A small-molecule ligand and the protein it binds are described below.
Small molecule (SMILES): O=c1c(CCCO)ccc2n1C[C@@H]1CNC[C@H]2C1

Sequence of chain 1.B:
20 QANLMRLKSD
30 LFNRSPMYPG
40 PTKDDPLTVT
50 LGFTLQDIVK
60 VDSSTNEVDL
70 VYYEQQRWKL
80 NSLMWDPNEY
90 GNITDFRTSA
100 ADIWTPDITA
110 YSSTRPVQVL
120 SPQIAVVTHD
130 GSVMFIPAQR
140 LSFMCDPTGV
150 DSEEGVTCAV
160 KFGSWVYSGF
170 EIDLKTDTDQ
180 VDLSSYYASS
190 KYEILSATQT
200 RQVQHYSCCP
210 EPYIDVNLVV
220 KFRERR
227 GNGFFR

Sequence of chain 1.E:
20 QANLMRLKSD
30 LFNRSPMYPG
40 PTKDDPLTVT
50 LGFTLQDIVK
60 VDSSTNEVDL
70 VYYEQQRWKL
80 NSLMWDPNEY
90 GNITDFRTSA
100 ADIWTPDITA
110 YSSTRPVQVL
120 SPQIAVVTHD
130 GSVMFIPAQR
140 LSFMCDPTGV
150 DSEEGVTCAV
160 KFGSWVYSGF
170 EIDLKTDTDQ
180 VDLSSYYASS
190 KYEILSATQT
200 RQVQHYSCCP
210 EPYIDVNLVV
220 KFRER

Binding-site contacts:
Ligand atom O1 contacts residue VAL165 of chain 1.B at 3.7 Å.
Ligand atom C8 contacts residue TYR205 of chain 1.B at 3.6 Å (hydrophobic).
Ligand atom C15 contacts residue VAL125 of chain 1.E at 3.6 Å (hydrophobic).
Ligand atom C6 contacts residue TRP164 of chain 1.B at 3.6 Å (hydrophobic).
Ligand atom C8 contacts residue TYR212 of chain 1.B at 3.9 Å (hydrophobic).
Ligand atom C10 contacts residue CYS207 of chain 1.B at 3.9 Å (hydrophobic).
Ligand atom C14 contacts residue TRP164 of chain 1.B at 3.7 Å (hydrophobic).
Ligand atom N7 contacts residue TRP164 of chain 1.B at 2.8 Å (h-bond).
Ligand atom C8 contacts residue TRP164 of chain 1.B at 3.6 Å (hydrophobic).
Ligand atom C16 contacts residue VAL125 of chain 1.E at 3.7 Å (hydrophobic).
Ligand atom C5 contacts residue TYR72 of chain 1.E at 4.0 Å (hydrophobic).
Ligand atom C5 contacts residue TRP164 of chain 1.B at 3.8 Å (hydrophobic).
Ligand atom C13 contacts residue TYR212 of chain 1.B at 3.2 Å (hydrophobic).
Ligand atom C9 contacts residue TYR205 of chain 1.B at 3.9 Å (hydrophobic).
Ligand atom C11 contacts residue CYS207 of chain 1.B at 3.7 Å (hydrophobic).
Ligand atom C6 contacts residue TYR110 of chain 1.B at 3.5 Å (hydrophobic).
Ligand atom N7 contacts residue TYR110 of chain 1.B at 2.8 Å (h-bond).
Ligand atom C11 contacts residue TRP164 of chain 1.B at 3.5 Å (hydrophobic).
Ligand atom C2 contacts residue TRP164 of chain 1.B at 3.2 Å (hydrophobic).
Ligand atom C12 contacts residue CYS208 of chain 1.B at 3.6 Å (hydrophobic).
Ligand atom C12 contacts residue TYR212 of chain 1.B at 3.2 Å (hydrophobic).
Ligand atom O1 contacts residue ILE135 of chain 1.E at 3.6 Å.
Ligand atom C2 contacts residue ILE135 of chain 1.E at 3.8 Å (hydrophobic).
Ligand atom N3 contacts residue TRP164 of chain 1.B at 3.1 Å (h-bond).
Ligand atom C8 contacts residue TYR110 of chain 1.B at 3.5 Å (hydrophobic).
Ligand atom C4 contacts residue ILE135 of chain 1.E at 3.9 Å (hydrophobic).
Ligand atom C12 contacts residue TRP164 of chain 1.B at 3.9 Å (hydrophobic).
Ligand atom C12 contacts residue CYS207 of chain 1.B at 3.7 Å (hydrophobic).
Ligand atom C4 contacts residue TRP164 of chain 1.B at 3.5 Å (hydrophobic).
Ligand atom C15 contacts residue VAL165 of chain 1.B at 3.9 Å (hydrophobic).
Ligand atom O1 contacts residue TRP164 of chain 1.B at 3.5 Å.
Ligand atom C17 contacts residue ILE135 of chain 1.E at 3.9 Å (hydrophobic).
Ligand atom N3 contacts residue ILE135 of chain 1.E at 3.8 Å.
Ligand atom C16 contacts residue MET133 of chain 1.E at 3.6 Å (hydrophobic).
Ligand atom O18 contacts residue VAL125 of chain 1.E at 3.3 Å.
Ligand atom C10 contacts residue TYR205 of chain 1.B at 3.9 Å (hydrophobic).
Ligand atom C14 contacts residue VAL165 of chain 1.B at 3.8 Å (hydrophobic).
Ligand atom C9 contacts residue CYS207 of chain 1.B at 3.7 Å (hydrophobic).
Ligand atom C13 contacts residue VAL165 of chain 1.B at 3.9 Å (hydrophobic).
Ligand atom C17 contacts residue MET133 of chain 1.E at 3.7 Å (hydrophobic).